A protein and the small-molecule ligand that binds it are described below.
Small molecule (SMILES): CC(=O)N[C@@H]1[C@@H](O)[C@H](O[C@@H]2O[C@H](CO)[C@H](O)[C@H](O[C@]3(C(=O)O)C[C@H](O)[C@@H](NC(C)=O)[C@H]([C@H](O)[C@H](O)CO)O3)[C@H]2O)[C@@H](CO)O[C@H]1O

Binding-site contacts:
Ligand atom C11 contacts residue ARG134 of chain 1.C at 3.9 Å.
Ligand atom C11 contacts residue THR154 of chain 1.C at 3.9 Å.
Ligand atom O9 contacts residue TYR97 of chain 1.C at 2.9 Å (h-bond).
Ligand atom O1B contacts residue SER135 of chain 1.C at 2.7 Å (h-bond).
Ligand atom N5 contacts residue ARG134 of chain 1.C at 3.0 Å (salt-bridge).
Ligand atom O1A contacts residue GLN225 of chain 1.C at 3.8 Å.
Ligand atom O8 contacts residue TYR97 of chain 1.C at 3.1 Å (h-bond).
Ligand atom C9 contacts residue LEU193 of chain 1.C at 4.0 Å (hydrophobic).
Ligand atom C8 contacts residue TRP152 of chain 1.C at 3.9 Å (hydrophobic).
Ligand atom O1B contacts residue GLY136 of chain 1.C at 3.8 Å.
Ligand atom C2 contacts residue GLN225 of chain 1.C at 3.9 Å.
Ligand atom C1 contacts residue GLY136 of chain 1.C at 3.6 Å.
Ligand atom C7 contacts residue TRP152 of chain 1.C at 3.8 Å (hydrophobic).
Ligand atom O4 contacts residue ARG134 of chain 1.C at 3.8 Å.
Ligand atom O7 contacts residue LEU193 of chain 1.C at 3.7 Å.
Ligand atom O10 contacts residue LEU193 of chain 1.C at 3.4 Å.
Ligand atom C4 contacts residue ARG134 of chain 1.C at 3.5 Å.
Ligand atom C1 contacts residue GLN225 of chain 1.C at 3.4 Å.
Ligand atom O9 contacts residue HIS182 of chain 1.C at 3.1 Å.
Ligand atom C9 contacts residue TRP152 of chain 1.C at 3.8 Å (hydrophobic).
Ligand atom O8 contacts residue GLN225 of chain 1.C at 3.0 Å (h-bond).
Ligand atom O9 contacts residue GLU189 of chain 1.C at 3.1 Å (salt-bridge).
Ligand atom O6 contacts residue GLN225 of chain 1.C at 3.9 Å.
Ligand atom O1A contacts residue SER135 of chain 1.C at 3.4 Å.
Ligand atom C1 contacts residue SER135 of chain 1.C at 3.5 Å.
Ligand atom C9 contacts residue HIS182 of chain 1.C at 3.4 Å.
Ligand atom O4 contacts residue GLN225 of chain 1.C at 3.2 Å (h-bond).
Ligand atom C8 contacts residue TYR97 of chain 1.C at 3.9 Å (hydrophobic).
Ligand atom C11 contacts residue GLY133 of chain 1.C at 3.8 Å.
Ligand atom C8 contacts residue GLU189 of chain 1.C at 3.9 Å.
Ligand atom C9 contacts residue GLU189 of chain 1.C at 3.6 Å.
Ligand atom C9 contacts residue TYR97 of chain 1.C at 3.6 Å (hydrophobic).
Ligand atom O1A contacts residue GLY136 of chain 1.C at 2.6 Å (h-bond).
Ligand atom C5 contacts residue ARG134 of chain 1.C at 3.7 Å.
Ligand atom O3 contacts residue GLN225 of chain 1.C at 3.1 Å (h-bond).
Ligand atom O1B contacts residue GLN225 of chain 1.C at 3.0 Å.
Ligand atom C8 contacts residue GLN225 of chain 1.C at 3.7 Å.
Ligand atom O8 contacts residue TRP152 of chain 1.C at 3.5 Å.
Ligand atom C8 contacts residue MAN4 of chain 1.S at 3.8 Å.
Ligand atom C10 contacts residue ARG134 of chain 1.C at 3.9 Å.

Sequence of chain 1.C:
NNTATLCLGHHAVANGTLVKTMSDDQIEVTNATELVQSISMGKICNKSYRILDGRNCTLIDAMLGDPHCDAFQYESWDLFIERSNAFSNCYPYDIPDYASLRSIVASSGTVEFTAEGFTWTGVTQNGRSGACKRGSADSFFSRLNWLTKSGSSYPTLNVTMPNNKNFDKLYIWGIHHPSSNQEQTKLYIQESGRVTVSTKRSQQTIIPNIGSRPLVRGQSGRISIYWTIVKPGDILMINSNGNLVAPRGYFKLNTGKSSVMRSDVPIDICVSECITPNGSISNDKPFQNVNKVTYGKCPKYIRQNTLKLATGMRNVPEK